The small molecule below binds the protein below.
Small molecule (SMILES): NC1N=c2ccccc2=N1

Binding-site contacts:
Ligand atom C3 contacts residue GLN191 of chain 1.B at 4.0 Å.
Ligand atom C5 contacts residue GLN191 of chain 1.B at 3.7 Å.
Ligand atom C1 contacts residue GLY215 of chain 1.B at 4.2 Å.
Ligand atom N2 contacts residue GLY225 of chain 1.B at 3.6 Å.
Ligand atom C4 contacts residue CYS190 of chain 1.B at 4.2 Å (hydrophobic).
Ligand atom N3 contacts residue TRP214 of chain 1.B at 3.9 Å.
Ligand atom N2 contacts residue GLY217 of chain 1.B at 3.4 Å (h-bond).
Ligand atom C2 contacts residue SER189 of chain 1.B at 3.8 Å.
Ligand atom C1 contacts residue ASP188 of chain 1.B at 4.1 Å.
Ligand atom C6 contacts residue GLY215 of chain 1.B at 3.6 Å.
Ligand atom N2 contacts residue SER189 of chain 1.B at 3.2 Å (h-bond).
Ligand atom C3 contacts residue SER194 of chain 1.B at 3.8 Å.
Ligand atom C3 contacts residue SER189 of chain 1.B at 4.3 Å.
Ligand atom C4 contacts residue GLN191 of chain 1.B at 4.1 Å.
Ligand atom N3 contacts residue GLY215 of chain 1.B at 3.6 Å.
Ligand atom C2 contacts residue TRP214 of chain 1.B at 4.0 Å (hydrophobic).
Ligand atom N1 contacts residue CYS190 of chain 1.B at 3.7 Å.
Ligand atom N2 contacts residue CYS218 of chain 1.B at 4.0 Å.
Ligand atom N3 contacts residue GLY217 of chain 1.B at 2.8 Å (h-bond).
Ligand atom C7 contacts residue GLY215 of chain 1.B at 3.7 Å.
Ligand atom C4 contacts residue SER213 of chain 1.B at 4.0 Å.
Ligand atom C5 contacts residue SER194 of chain 1.B at 4.3 Å.
Ligand atom C6 contacts residue TRP214 of chain 1.B at 4.0 Å (hydrophobic).
Ligand atom N2 contacts residue ASP188 of chain 1.B at 2.8 Å (salt-bridge).
Ligand atom C4 contacts residue SER194 of chain 1.B at 3.1 Å.
Ligand atom C1 contacts residue TRP214 of chain 1.B at 3.9 Å (hydrophobic).
Ligand atom C4 contacts residue TRP214 of chain 1.B at 4.3 Å (hydrophobic).
Ligand atom C3 contacts residue CYS190 of chain 1.B at 3.6 Å (hydrophobic).
Ligand atom C2 contacts residue CYS190 of chain 1.B at 3.9 Å (hydrophobic).
Ligand atom C1 contacts residue GLY217 of chain 1.B at 3.4 Å.
Ligand atom C1 contacts residue SER189 of chain 1.B at 3.4 Å.
Ligand atom N1 contacts residue SER189 of chain 1.B at 2.8 Å (h-bond).
Ligand atom N1 contacts residue TRP214 of chain 1.B at 4.0 Å.
Ligand atom C6 contacts residue GLN191 of chain 1.B at 3.5 Å.
Ligand atom C5 contacts residue TRP214 of chain 1.B at 4.1 Å (hydrophobic).
Ligand atom C1 contacts residue CYS218 of chain 1.B at 4.2 Å (hydrophobic).
Ligand atom N3 contacts residue CYS218 of chain 1.B at 4.1 Å.
Ligand atom C7 contacts residue TRP214 of chain 1.B at 3.7 Å (hydrophobic).
Ligand atom C3 contacts residue VAL212 of chain 1.B at 3.9 Å (hydrophobic).
Ligand atom C7 contacts residue GLY217 of chain 1.B at 3.9 Å.

Sequence of chain 1.B:
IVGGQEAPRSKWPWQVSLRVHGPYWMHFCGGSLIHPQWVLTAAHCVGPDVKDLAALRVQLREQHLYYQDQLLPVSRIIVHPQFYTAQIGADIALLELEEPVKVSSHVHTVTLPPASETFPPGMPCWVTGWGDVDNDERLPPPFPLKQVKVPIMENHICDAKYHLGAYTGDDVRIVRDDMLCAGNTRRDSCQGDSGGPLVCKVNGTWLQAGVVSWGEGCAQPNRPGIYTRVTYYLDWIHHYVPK